This protein binds this small molecule.
Small molecule (SMILES): CC(=O)N[C@@H]1[C@@H](O)[C@H](O)[C@@H](CO)O[C@H]1O

Binding-site contacts:
Ligand atom C4 contacts residue ASN268 of chain 1.D at 4.2 Å.
Ligand atom C5 contacts residue ASN268 of chain 1.D at 3.5 Å.
Ligand atom O5 contacts residue ASN268 of chain 1.D at 2.3 Å (h-bond).
Ligand atom C7 contacts residue ASN268 of chain 1.D at 3.3 Å.
Ligand atom O6 contacts residue ASN268 of chain 1.D at 4.5 Å.
Ligand atom O7 contacts residue ASN268 of chain 1.D at 3.4 Å (h-bond).
Ligand atom C8 contacts residue CYS282 of chain 1.D at 3.0 Å (hydrophobic).
Ligand atom C8 contacts residue ASN268 of chain 1.D at 4.5 Å.
Ligand atom C7 contacts residue CYS282 of chain 1.D at 4.4 Å (hydrophobic).
Ligand atom C2 contacts residue ASN268 of chain 1.D at 2.4 Å.
Ligand atom C3 contacts residue ASN268 of chain 1.D at 3.8 Å.
Ligand atom N2 contacts residue ASN268 of chain 1.D at 2.9 Å (h-bond).
Ligand atom C1 contacts residue ASN268 of chain 1.D at 1.4 Å.

Sequence of chain 1.D:
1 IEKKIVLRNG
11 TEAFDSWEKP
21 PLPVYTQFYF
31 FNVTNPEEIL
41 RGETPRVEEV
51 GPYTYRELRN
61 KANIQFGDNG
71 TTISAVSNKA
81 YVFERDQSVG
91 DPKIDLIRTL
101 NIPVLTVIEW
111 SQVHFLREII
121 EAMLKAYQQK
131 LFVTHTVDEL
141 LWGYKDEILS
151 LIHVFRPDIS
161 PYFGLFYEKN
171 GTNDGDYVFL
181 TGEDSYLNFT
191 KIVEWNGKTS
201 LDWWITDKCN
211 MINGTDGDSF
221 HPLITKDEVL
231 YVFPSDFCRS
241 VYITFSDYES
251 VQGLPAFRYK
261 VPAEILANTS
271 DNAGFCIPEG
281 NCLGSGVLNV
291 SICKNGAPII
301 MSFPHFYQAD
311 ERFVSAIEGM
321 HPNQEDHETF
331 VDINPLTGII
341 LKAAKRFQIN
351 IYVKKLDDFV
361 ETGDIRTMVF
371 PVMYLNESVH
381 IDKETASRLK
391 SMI